Sequence of chain 1.B:
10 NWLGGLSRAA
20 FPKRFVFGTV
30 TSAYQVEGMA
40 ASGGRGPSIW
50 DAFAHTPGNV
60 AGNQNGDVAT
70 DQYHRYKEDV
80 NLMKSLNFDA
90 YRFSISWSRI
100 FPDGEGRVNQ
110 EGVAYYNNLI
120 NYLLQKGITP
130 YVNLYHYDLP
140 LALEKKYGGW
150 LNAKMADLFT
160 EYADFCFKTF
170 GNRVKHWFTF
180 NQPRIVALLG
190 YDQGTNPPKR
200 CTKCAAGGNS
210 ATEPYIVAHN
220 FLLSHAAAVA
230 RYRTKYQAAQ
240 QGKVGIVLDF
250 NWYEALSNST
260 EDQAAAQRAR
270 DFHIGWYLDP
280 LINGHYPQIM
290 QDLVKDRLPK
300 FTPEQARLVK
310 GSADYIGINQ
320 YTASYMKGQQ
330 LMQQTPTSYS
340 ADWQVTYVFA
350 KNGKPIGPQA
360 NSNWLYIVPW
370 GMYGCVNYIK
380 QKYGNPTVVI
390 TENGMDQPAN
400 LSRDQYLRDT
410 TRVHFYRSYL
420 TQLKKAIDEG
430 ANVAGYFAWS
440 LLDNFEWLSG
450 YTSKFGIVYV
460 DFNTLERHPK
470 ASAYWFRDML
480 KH

A protein and the small-molecule ligand that binds it are described below.
Small molecule (SMILES): OC[C@H]1O[C@@H](O[C@H]2[C@H](O)[C@@H](O)[C@H](O[C@H]3[C@H](O)[C@@H](O)[C@H](O[C@H]4[C@H](O)[C@@H](O)[C@H](O)O[C@@H]4CO)O[C@@H]3CO)O[C@@H]2CO)[C@H](O)[C@@H](O)[C@@H]1O

Binding-site contacts:
Ligand atom O2 contacts residue ASN250 of chain 1.B at 3.3 Å (h-bond).
Ligand atom C5 contacts residue GLU391 of chain 1.B at 3.6 Å.
Ligand atom O2 contacts residue ASN318 of chain 1.B at 3.7 Å.
Ligand atom C6 contacts residue GLU445 of chain 1.B at 3.2 Å.
Ligand atom O3 contacts residue GLU445 of chain 1.B at 3.4 Å (salt-bridge).
Ligand atom O3 contacts residue TRP438 of chain 1.B at 3.7 Å.
Ligand atom O3 contacts residue HIS135 of chain 1.B at 2.9 Å (h-bond).
Ligand atom O6 contacts residue TRP363 of chain 1.B at 3.5 Å.
Ligand atom C4 contacts residue GLN181 of chain 1.B at 3.6 Å.
Ligand atom O6 contacts residue PHE454 of chain 1.B at 3.5 Å.
Ligand atom O3 contacts residue GLN34 of chain 1.B at 2.7 Å (h-bond).
Ligand atom C6 contacts residue GLN181 of chain 1.B at 3.2 Å.
Ligand atom O3 contacts residue ASN250 of chain 1.B at 2.8 Å (h-bond).
Ligand atom O4 contacts residue GLN181 of chain 1.B at 2.6 Å (h-bond).
Ligand atom O5 contacts residue GLU391 of chain 1.B at 3.1 Å (salt-bridge).
Ligand atom O2 contacts residue ASN180 of chain 1.B at 3.0 Å (h-bond).
Ligand atom O2 contacts residue GLN181 of chain 1.B at 3.4 Å (h-bond).
Ligand atom C6 contacts residue PHE454 of chain 1.B at 3.4 Å (hydrophobic).
Ligand atom O6 contacts residue ASP248 of chain 1.B at 3.6 Å.
Ligand atom O6 contacts residue GLU445 of chain 1.B at 2.3 Å (salt-bridge).
Ligand atom O4 contacts residue TRP446 of chain 1.B at 3.5 Å (h-bond).
Ligand atom O2 contacts residue GLU391 of chain 1.B at 2.8 Å (salt-bridge).
Ligand atom C5 contacts residue TYR320 of chain 1.B at 3.2 Å (hydrophobic).
Ligand atom C2 contacts residue TRP363 of chain 1.B at 3.7 Å (hydrophobic).
Ligand atom C3 contacts residue GLU391 of chain 1.B at 3.5 Å.
Ligand atom O5 contacts residue TYR320 of chain 1.B at 3.0 Å (h-bond).
Ligand atom C1 contacts residue GLN181 of chain 1.B at 3.1 Å.
Ligand atom C5 contacts residue GLN181 of chain 1.B at 3.6 Å.
Ligand atom C4 contacts residue GLU445 of chain 1.B at 3.5 Å.
Ligand atom C2 contacts residue GLN181 of chain 1.B at 3.3 Å.
Ligand atom O6 contacts residue PHE348 of chain 1.B at 3.3 Å.
Ligand atom O3 contacts residue TRP446 of chain 1.B at 3.1 Å (h-bond).
Ligand atom C6 contacts residue TYR320 of chain 1.B at 3.5 Å (hydrophobic).
Ligand atom O2 contacts residue HIS135 of chain 1.B at 3.5 Å (h-bond).
Ligand atom O4 contacts residue GLN34 of chain 1.B at 3.1 Å (h-bond).
Ligand atom C2 contacts residue GLU391 of chain 1.B at 3.3 Å.
Ligand atom O4 contacts residue TRP363 of chain 1.B at 3.6 Å.
Ligand atom O4 contacts residue GLU445 of chain 1.B at 2.4 Å (salt-bridge).
Ligand atom C1 contacts residue GLU391 of chain 1.B at 3.2 Å.
Ligand atom O4 contacts residue TRP438 of chain 1.B at 3.4 Å.